Binding-site contacts:
Ligand atom O4 contacts residue ARG95 of chain 15.C at 3.5 Å.
Ligand atom C5 contacts residue PRO231 of chain 15.C at 3.7 Å (hydrophobic).
Ligand atom C6 contacts residue GLY282 of chain 15.A at 3.6 Å.
Ligand atom C1 contacts residue ARG104 of chain 15.C at 3.8 Å.
Ligand atom C5 contacts residue ASN283 of chain 15.A at 3.8 Å.
Ligand atom O4 contacts residue PRO231 of chain 15.C at 3.9 Å.
Ligand atom O10 contacts residue ASN275 of chain 15.A at 3.0 Å (h-bond).
Ligand atom C11 contacts residue GLY234 of chain 15.C at 3.8 Å.
Ligand atom O2 contacts residue GLY282 of chain 15.A at 3.8 Å.
Ligand atom C6 contacts residue ALA273 of chain 15.A at 3.8 Å (hydrophobic).
Ligand atom C5 contacts residue PRO274 of chain 15.A at 3.9 Å (hydrophobic).
Ligand atom O6 contacts residue ASN283 of chain 15.A at 3.0 Å (h-bond).
Ligand atom O6 contacts residue ALA273 of chain 15.A at 3.7 Å.
Ligand atom C4 contacts residue PRO231 of chain 15.C at 3.6 Å (hydrophobic).
Ligand atom C4 contacts residue ASP232 of chain 15.C at 3.4 Å.
Ligand atom C5 contacts residue ASN275 of chain 15.A at 3.5 Å.
Ligand atom C11 contacts residue ILE233 of chain 15.C at 3.6 Å (hydrophobic).
Ligand atom O1B contacts residue ARG104 of chain 15.C at 3.0 Å (salt-bridge).
Ligand atom O6 contacts residue GLY282 of chain 15.A at 3.5 Å.
Ligand atom N5 contacts residue ASN275 of chain 15.A at 3.4 Å (h-bond).
Ligand atom C11 contacts residue PRO231 of chain 15.C at 3.5 Å (hydrophobic).
Ligand atom C5 contacts residue GLY282 of chain 15.A at 3.8 Å.
Ligand atom C1 contacts residue ASN283 of chain 15.A at 3.4 Å.
Ligand atom C10 contacts residue PRO231 of chain 15.C at 3.8 Å (hydrophobic).
Ligand atom O7 contacts residue PRO274 of chain 15.A at 3.6 Å.
Ligand atom N5 contacts residue PRO231 of chain 15.C at 3.0 Å (h-bond).
Ligand atom O2 contacts residue PRO274 of chain 15.A at 3.4 Å.
Ligand atom C4 contacts residue ASN275 of chain 15.A at 3.7 Å.
Ligand atom O4 contacts residue ASN275 of chain 15.A at 3.0 Å (h-bond).
Ligand atom O10 contacts residue ARG270 of chain 15.A at 3.6 Å.
Ligand atom O2 contacts residue ASP91 of chain 15.C at 2.5 Å (salt-bridge).
Ligand atom O5 contacts residue ASN283 of chain 15.A at 3.7 Å.
Ligand atom O3 contacts residue ASP91 of chain 15.C at 3.5 Å.
Ligand atom C6 contacts residue ASN283 of chain 15.A at 3.8 Å.
Ligand atom O6 contacts residue PRO274 of chain 15.A at 3.6 Å.
Ligand atom O4 contacts residue ASP232 of chain 15.C at 2.8 Å (salt-bridge).
Ligand atom C3 contacts residue ARG104 of chain 15.C at 3.8 Å.
Ligand atom C2 contacts residue ASP91 of chain 15.C at 3.2 Å.
Ligand atom C10 contacts residue ASN275 of chain 15.A at 3.3 Å.
Ligand atom C11 contacts residue ASP232 of chain 15.C at 3.6 Å.

The protein below binds the small molecule below.
Small molecule (SMILES): CC(=O)N[C@@H]1[C@@H](O)[C@H](O[C@@H]2O[C@H](CO)[C@H](O)[C@H](O[C@]3(C(=O)O)C[C@H](O)[C@@H](NC(C)=O)[C@H]([C@H](O)[C@H](O)CO)O3)[C@H]2O)[C@@H](CO)O[C@H]1O

Sequence of chain 15.A:
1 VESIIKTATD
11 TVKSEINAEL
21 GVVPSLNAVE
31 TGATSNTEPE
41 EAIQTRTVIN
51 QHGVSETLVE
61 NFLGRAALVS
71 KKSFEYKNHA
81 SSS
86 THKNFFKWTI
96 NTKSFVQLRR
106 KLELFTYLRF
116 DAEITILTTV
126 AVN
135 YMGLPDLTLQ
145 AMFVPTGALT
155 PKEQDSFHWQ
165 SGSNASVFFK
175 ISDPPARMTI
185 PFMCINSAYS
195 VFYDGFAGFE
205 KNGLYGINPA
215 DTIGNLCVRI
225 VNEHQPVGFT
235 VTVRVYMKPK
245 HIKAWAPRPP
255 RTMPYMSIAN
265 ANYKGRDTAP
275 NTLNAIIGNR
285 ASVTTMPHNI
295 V

Sequence of chain 15.C:
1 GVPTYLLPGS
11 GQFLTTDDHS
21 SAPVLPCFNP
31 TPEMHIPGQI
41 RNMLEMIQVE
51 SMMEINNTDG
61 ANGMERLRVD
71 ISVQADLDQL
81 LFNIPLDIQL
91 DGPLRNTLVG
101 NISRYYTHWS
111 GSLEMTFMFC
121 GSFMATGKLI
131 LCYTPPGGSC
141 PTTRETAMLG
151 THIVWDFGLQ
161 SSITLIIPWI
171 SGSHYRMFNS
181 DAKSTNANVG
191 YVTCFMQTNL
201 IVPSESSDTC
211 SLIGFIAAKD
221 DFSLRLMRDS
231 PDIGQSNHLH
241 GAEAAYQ